Sequence of chain 1.D:
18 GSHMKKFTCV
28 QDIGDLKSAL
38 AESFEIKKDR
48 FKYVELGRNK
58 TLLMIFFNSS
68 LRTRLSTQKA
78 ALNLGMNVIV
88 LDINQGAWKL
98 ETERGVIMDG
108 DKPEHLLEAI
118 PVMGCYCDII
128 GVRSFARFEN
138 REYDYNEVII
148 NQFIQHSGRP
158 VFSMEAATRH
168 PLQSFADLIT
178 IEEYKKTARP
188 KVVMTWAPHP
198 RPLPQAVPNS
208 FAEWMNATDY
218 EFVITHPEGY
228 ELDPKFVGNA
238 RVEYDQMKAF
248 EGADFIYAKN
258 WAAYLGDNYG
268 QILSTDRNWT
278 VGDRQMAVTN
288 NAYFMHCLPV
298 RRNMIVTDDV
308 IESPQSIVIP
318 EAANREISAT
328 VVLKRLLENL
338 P

Binding-site contacts:
Ligand atom C2 contacts residue LEU200 of chain 1.E at 3.8 Å (hydrophobic).
Ligand atom O contacts residue GLU162 of chain 1.E at 2.7 Å (salt-bridge).
Ligand atom CD contacts residue SO41 of chain 1.Q at 3.6 Å.
Ligand atom C4 contacts residue ARG198 of chain 1.E at 3.7 Å.
Ligand atom C4 contacts residue PRO110 of chain 1.D at 3.5 Å (hydrophobic).
Ligand atom C3 contacts residue ARG198 of chain 1.E at 3.5 Å.
Ligand atom CD contacts residue GLU162 of chain 1.E at 2.9 Å.
Ligand atom CG contacts residue VAL204 of chain 1.E at 3.9 Å (hydrophobic).
Ligand atom C3 contacts residue LEU200 of chain 1.E at 3.7 Å (hydrophobic).
Ligand atom C contacts residue PRO201 of chain 1.E at 3.8 Å (hydrophobic).
Ligand atom OD2 contacts residue PRO110 of chain 1.D at 3.5 Å.
Ligand atom CA contacts residue PHE132 of chain 1.E at 3.7 Å (hydrophobic).
Ligand atom CB contacts residue GLU162 of chain 1.E at 3.1 Å.
Ligand atom C4 contacts residue ARG298 of chain 1.E at 3.6 Å.
Ligand atom CD contacts residue LEU295 of chain 1.E at 4.0 Å (hydrophobic).
Ligand atom O contacts residue PRO201 of chain 1.E at 3.6 Å.
Ligand atom CG contacts residue LEU295 of chain 1.E at 4.1 Å (hydrophobic).
Ligand atom C4 contacts residue HIS196 of chain 1.E at 3.6 Å.
Ligand atom C1 contacts residue LEU200 of chain 1.E at 4.1 Å (hydrophobic).
Ligand atom OXT contacts residue PRO201 of chain 1.E at 4.0 Å.
Ligand atom O1 contacts residue TRP95 of chain 1.D at 3.4 Å.
Ligand atom C contacts residue LYS256 of chain 1.E at 3.9 Å.
Ligand atom O1 contacts residue PHE132 of chain 1.E at 3.2 Å.
Ligand atom OXT contacts residue LEU200 of chain 1.E at 3.8 Å.
Ligand atom OD2 contacts residue HIS196 of chain 1.E at 4.0 Å.
Ligand atom C1 contacts residue TRP95 of chain 1.D at 4.0 Å (hydrophobic).
Ligand atom OD2 contacts residue ARG298 of chain 1.E at 2.8 Å (salt-bridge).
Ligand atom OD2 contacts residue ARG198 of chain 1.E at 2.9 Å.
Ligand atom CD contacts residue VAL204 of chain 1.E at 4.1 Å (hydrophobic).
Ligand atom CB contacts residue PHE132 of chain 1.E at 3.4 Å (hydrophobic).
Ligand atom OD1 contacts residue HIS196 of chain 1.E at 2.8 Å (h-bond).
Ligand atom CD contacts residue ARG130 of chain 1.E at 3.8 Å.
Ligand atom CG contacts residue GLU162 of chain 1.E at 3.4 Å.
Ligand atom CA contacts residue GLU162 of chain 1.E at 4.1 Å.
Ligand atom OXT contacts residue LYS256 of chain 1.E at 2.8 Å (salt-bridge).
Ligand atom OD1 contacts residue ARG298 of chain 1.E at 2.9 Å (salt-bridge).
Ligand atom O contacts residue VAL204 of chain 1.E at 3.8 Å.
Ligand atom C contacts residue GLU162 of chain 1.E at 3.8 Å.
Ligand atom CD contacts residue HIS167 of chain 1.E at 3.7 Å.
Ligand atom OD1 contacts residue PRO110 of chain 1.D at 3.5 Å.

Sequence of chain 1.E:
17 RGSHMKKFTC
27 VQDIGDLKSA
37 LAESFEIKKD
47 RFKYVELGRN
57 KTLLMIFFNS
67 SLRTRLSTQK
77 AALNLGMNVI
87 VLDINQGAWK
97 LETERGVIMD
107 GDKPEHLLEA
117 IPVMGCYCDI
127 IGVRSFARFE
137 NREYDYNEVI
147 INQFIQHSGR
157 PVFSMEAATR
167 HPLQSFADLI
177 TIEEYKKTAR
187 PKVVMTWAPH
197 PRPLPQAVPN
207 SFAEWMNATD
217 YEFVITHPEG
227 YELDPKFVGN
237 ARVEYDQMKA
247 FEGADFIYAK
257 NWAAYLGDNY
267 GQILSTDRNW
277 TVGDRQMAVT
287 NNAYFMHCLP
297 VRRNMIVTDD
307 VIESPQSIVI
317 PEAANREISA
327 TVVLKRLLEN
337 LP

This small molecule binds to this protein.
Small molecule (SMILES): CCC[C@H](NC(=O)CCC(=O)O)C(=O)O